Binding-site contacts:
Ligand atom C29 contacts residue GLN192 of chain 1.A at 3.6 Å.
Ligand atom O5 contacts residue GLY143 of chain 1.A at 3.0 Å (h-bond).
Ligand atom C27 contacts residue GLN189 of chain 1.A at 3.5 Å.
Ligand atom C29 contacts residue LEU167 of chain 1.A at 3.6 Å (hydrophobic).
Ligand atom C2 contacts residue THR26 of chain 1.A at 3.6 Å.
Ligand atom C27 contacts residue ARG188 of chain 1.A at 3.2 Å.
Ligand atom C17 contacts residue CYS145 of chain 1.A at 2.7 Å (hydrophobic).
Ligand atom N10 contacts residue GLU166 of chain 1.A at 2.9 Å (salt-bridge).
Ligand atom O9 contacts residue CYS145 of chain 1.A at 2.5 Å (h-bond).
Ligand atom O5 contacts residue CYS145 of chain 1.A at 2.6 Å (h-bond).
Ligand atom C9 contacts residue GLU166 of chain 1.A at 3.6 Å.
Ligand atom O29 contacts residue GLN189 of chain 1.A at 3.2 Å (h-bond).
Ligand atom O26 contacts residue HIS163 of chain 1.A at 2.4 Å (h-bond).
Ligand atom C8 contacts residue CYS145 of chain 1.A at 1.8 Å (hydrophobic).
Ligand atom C19 contacts residue CYS145 of chain 1.A at 3.1 Å (hydrophobic).
Ligand atom N23 contacts residue PHE140 of chain 1.A at 3.4 Å (h-bond).
Ligand atom C3 contacts residue ASN142 of chain 1.A at 3.3 Å.
Ligand atom O5 contacts residue SER144 of chain 1.A at 2.9 Å (h-bond).
Ligand atom C1 contacts residue CYS145 of chain 1.A at 2.7 Å (hydrophobic).
Ligand atom C23 contacts residue MET165 of chain 1.A at 3.5 Å (hydrophobic).
Ligand atom C5 contacts residue ASN142 of chain 1.A at 3.0 Å.
Ligand atom C2 contacts residue ASN142 of chain 1.A at 3.3 Å.
Ligand atom C4 contacts residue THR26 of chain 1.A at 3.1 Å.
Ligand atom C29 contacts residue MET165 of chain 1.A at 3.6 Å (hydrophobic).
Ligand atom N16 contacts residue HIS164 of chain 1.A at 2.9 Å (h-bond).
Ligand atom C27 contacts residue THR190 of chain 1.A at 3.2 Å.
Ligand atom C14 contacts residue HIS164 of chain 1.A at 3.5 Å.
Ligand atom O33 contacts residue GLU166 of chain 1.A at 2.9 Å (salt-bridge).
Ligand atom C3 contacts residue THR26 of chain 1.A at 3.2 Å.
Ligand atom O9 contacts residue HIS41 of chain 1.A at 2.5 Å (h-bond).
Ligand atom O33 contacts residue MET165 of chain 1.A at 3.3 Å.
Ligand atom N8 contacts residue MET165 of chain 1.A at 3.5 Å.
Ligand atom N23 contacts residue GLU166 of chain 1.A at 3.2 Å (salt-bridge).
Ligand atom C3 contacts residue GLY143 of chain 1.A at 3.4 Å.
Ligand atom C13 contacts residue GLN189 of chain 1.A at 3.6 Å.
Ligand atom O26 contacts residue PHE140 of chain 1.A at 3.5 Å.
Ligand atom C16 contacts residue MET49 of chain 1.A at 3.4 Å (hydrophobic).
Ligand atom N8 contacts residue GLU166 of chain 1.A at 3.3 Å (salt-bridge).
Ligand atom C27 contacts residue GLN192 of chain 1.A at 3.5 Å.
Ligand atom N16 contacts residue CYS145 of chain 1.A at 3.0 Å (h-bond).

A small-molecule ligand and the protein it binds are described below.
Small molecule (SMILES): CC(C)(C)NC(=O)N[C@H](C(=O)N1C[C@H]2[C@@H]([C@H]1C(=O)N[C@@H](C[C@@H]1CCNC1=O)[C@@H](O)C(=O)NCC1CC1)C2(C)C)C(C)(C)C

Sequence of chain 2.A:
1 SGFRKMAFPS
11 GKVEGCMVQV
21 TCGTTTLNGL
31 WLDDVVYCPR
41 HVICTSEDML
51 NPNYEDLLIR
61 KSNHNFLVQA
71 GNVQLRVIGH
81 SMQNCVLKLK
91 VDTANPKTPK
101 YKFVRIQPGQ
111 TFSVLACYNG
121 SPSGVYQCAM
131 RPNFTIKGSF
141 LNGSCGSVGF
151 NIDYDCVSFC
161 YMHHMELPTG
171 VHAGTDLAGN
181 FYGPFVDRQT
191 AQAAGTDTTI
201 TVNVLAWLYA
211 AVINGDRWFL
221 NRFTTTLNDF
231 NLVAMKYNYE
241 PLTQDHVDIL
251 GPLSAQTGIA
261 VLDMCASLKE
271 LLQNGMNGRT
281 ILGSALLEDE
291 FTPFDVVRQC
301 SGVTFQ

Sequence of chain 1.A:
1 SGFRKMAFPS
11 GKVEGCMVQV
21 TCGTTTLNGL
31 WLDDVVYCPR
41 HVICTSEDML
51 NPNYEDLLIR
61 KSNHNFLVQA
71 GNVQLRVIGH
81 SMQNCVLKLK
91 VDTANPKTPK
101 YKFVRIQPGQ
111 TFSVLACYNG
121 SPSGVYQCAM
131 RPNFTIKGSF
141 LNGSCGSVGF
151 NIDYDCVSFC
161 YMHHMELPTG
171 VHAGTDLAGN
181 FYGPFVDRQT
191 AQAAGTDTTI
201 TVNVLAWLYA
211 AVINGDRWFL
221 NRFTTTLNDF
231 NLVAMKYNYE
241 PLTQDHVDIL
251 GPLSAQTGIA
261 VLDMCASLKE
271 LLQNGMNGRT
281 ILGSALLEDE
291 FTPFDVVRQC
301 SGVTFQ